This small molecule binds to this protein.
Small molecule (SMILES): OC[C@H]1O[C@@H](O)[C@H](O)[C@@H](O)[C@H]1O

Sequence of chain 2.C:
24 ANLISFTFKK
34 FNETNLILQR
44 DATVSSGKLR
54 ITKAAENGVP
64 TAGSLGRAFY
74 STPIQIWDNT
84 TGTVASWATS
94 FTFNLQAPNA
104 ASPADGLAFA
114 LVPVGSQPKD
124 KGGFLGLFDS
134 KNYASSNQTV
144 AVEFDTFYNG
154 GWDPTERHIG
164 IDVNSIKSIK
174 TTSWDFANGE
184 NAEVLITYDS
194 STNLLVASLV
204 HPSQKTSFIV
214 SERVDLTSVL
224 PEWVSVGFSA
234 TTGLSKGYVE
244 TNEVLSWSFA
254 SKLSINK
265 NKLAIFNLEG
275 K

Binding-site contacts:
Ligand atom C6 contacts residue PHE150 of chain 2.C at 4.2 Å (hydrophobic).
Ligand atom O6 contacts residue TYR241 of chain 2.C at 3.2 Å.
Ligand atom O4 contacts residue GLY125 of chain 2.C at 4.4 Å.
Ligand atom C3 contacts residue ASP108 of chain 2.C at 3.6 Å.
Ligand atom C6 contacts residue GLY236 of chain 2.C at 4.1 Å.
Ligand atom O5 contacts residue LEU237 of chain 2.C at 3.7 Å.
Ligand atom C4 contacts residue ALA107 of chain 2.C at 4.0 Å (hydrophobic).
Ligand atom C6 contacts residue ALA107 of chain 2.C at 4.2 Å (hydrophobic).
Ligand atom C3 contacts residue PHE150 of chain 2.C at 3.6 Å (hydrophobic).
Ligand atom C6 contacts residue LEU237 of chain 2.C at 3.8 Å (hydrophobic).
Ligand atom C2 contacts residue LEU237 of chain 2.C at 4.2 Å (hydrophobic).
Ligand atom O4 contacts residue LEU237 of chain 2.C at 2.9 Å (h-bond).
Ligand atom C6 contacts residue TYR241 of chain 2.C at 3.5 Å (hydrophobic).
Ligand atom O4 contacts residue ALA107 of chain 2.C at 3.8 Å.
Ligand atom O2 contacts residue ASN152 of chain 2.C at 3.5 Å (h-bond).
Ligand atom C4 contacts residue ASP108 of chain 2.C at 3.5 Å.
Ligand atom O6 contacts residue SER238 of chain 2.C at 3.2 Å (h-bond).
Ligand atom C5 contacts residue LEU237 of chain 2.C at 4.0 Å (hydrophobic).
Ligand atom C6 contacts residue SER238 of chain 2.C at 4.2 Å.
Ligand atom C4 contacts residue LEU237 of chain 2.C at 4.0 Å (hydrophobic).
Ligand atom C3 contacts residue ASN152 of chain 2.C at 3.5 Å.
Ligand atom O4 contacts residue ASP108 of chain 2.C at 2.7 Å (salt-bridge).
Ligand atom O3 contacts residue PHE150 of chain 2.C at 4.2 Å.
Ligand atom O3 contacts residue GLY126 of chain 2.C at 3.0 Å (h-bond).
Ligand atom O3 contacts residue ASN152 of chain 2.C at 3.1 Å (h-bond).
Ligand atom O5 contacts residue SER238 of chain 2.C at 4.1 Å.
Ligand atom O3 contacts residue GLY125 of chain 2.C at 3.9 Å.
Ligand atom O3 contacts residue ASP108 of chain 2.C at 2.8 Å (salt-bridge).
Ligand atom C1 contacts residue LEU237 of chain 2.C at 4.2 Å (hydrophobic).
Ligand atom C4 contacts residue PHE150 of chain 2.C at 3.7 Å (hydrophobic).
Ligand atom C3 contacts residue GLY126 of chain 2.C at 4.3 Å.
Ligand atom C5 contacts residue PHE150 of chain 2.C at 3.7 Å (hydrophobic).
Ligand atom C2 contacts residue ASN152 of chain 2.C at 4.1 Å.
Ligand atom O4 contacts residue GLY236 of chain 2.C at 3.2 Å.
Ligand atom O1 contacts residue LEU237 of chain 2.C at 3.8 Å.
Ligand atom C4 contacts residue GLY236 of chain 2.C at 4.3 Å.